Sequence of chain 1.A:
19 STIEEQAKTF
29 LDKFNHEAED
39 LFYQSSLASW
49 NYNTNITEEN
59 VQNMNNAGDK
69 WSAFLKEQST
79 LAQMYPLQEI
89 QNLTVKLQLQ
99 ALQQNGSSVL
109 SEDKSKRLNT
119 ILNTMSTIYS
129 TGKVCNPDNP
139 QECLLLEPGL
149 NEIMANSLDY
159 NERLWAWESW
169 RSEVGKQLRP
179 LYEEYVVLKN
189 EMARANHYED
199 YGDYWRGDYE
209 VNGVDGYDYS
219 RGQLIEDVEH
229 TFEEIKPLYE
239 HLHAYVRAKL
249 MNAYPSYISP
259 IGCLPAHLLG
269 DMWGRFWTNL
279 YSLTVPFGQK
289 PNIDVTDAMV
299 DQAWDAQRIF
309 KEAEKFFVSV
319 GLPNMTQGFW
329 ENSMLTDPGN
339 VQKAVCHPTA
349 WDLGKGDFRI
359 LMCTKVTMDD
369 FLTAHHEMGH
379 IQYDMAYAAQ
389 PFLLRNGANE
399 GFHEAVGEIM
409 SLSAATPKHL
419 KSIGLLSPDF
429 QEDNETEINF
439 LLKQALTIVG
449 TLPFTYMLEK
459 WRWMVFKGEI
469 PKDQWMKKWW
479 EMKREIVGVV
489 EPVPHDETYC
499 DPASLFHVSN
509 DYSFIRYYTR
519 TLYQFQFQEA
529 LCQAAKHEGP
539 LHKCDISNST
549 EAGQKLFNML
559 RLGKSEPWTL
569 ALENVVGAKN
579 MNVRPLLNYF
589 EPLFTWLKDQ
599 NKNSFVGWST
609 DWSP

Binding-site contacts:
Ligand atom C8 contacts residue SER545 of chain 1.A at 3.4 Å.
Ligand atom C4 contacts residue ASN546 of chain 1.A at 4.2 Å.
Ligand atom O7 contacts residue SER545 of chain 1.A at 4.4 Å.
Ligand atom C7 contacts residue SER420 of chain 1.A at 3.3 Å.
Ligand atom C3 contacts residue ASN546 of chain 1.A at 3.8 Å.
Ligand atom O5 contacts residue ASN546 of chain 1.A at 2.4 Å (h-bond).
Ligand atom C1 contacts residue ASN546 of chain 1.A at 1.4 Å.
Ligand atom N2 contacts residue SER420 of chain 1.A at 3.0 Å (h-bond).
Ligand atom C3 contacts residue SER420 of chain 1.A at 3.5 Å.
Ligand atom O3 contacts residue SER420 of chain 1.A at 2.6 Å (h-bond).
Ligand atom O7 contacts residue ASN546 of chain 1.A at 3.0 Å (h-bond).
Ligand atom C8 contacts residue ASP543 of chain 1.A at 3.8 Å.
Ligand atom C5 contacts residue ASN546 of chain 1.A at 3.7 Å.
Ligand atom C7 contacts residue ASN546 of chain 1.A at 3.2 Å.
Ligand atom C7 contacts residue SER545 of chain 1.A at 3.8 Å.
Ligand atom C2 contacts residue SER420 of chain 1.A at 3.7 Å.
Ligand atom C8 contacts residue ASN546 of chain 1.A at 4.3 Å.
Ligand atom N2 contacts residue SER545 of chain 1.A at 4.0 Å.
Ligand atom N2 contacts residue ASN546 of chain 1.A at 2.9 Å (h-bond).
Ligand atom C8 contacts residue HIS417 of chain 1.A at 3.9 Å.
Ligand atom O7 contacts residue SER420 of chain 1.A at 4.2 Å.
Ligand atom C2 contacts residue ASN546 of chain 1.A at 2.5 Å.
Ligand atom C8 contacts residue SER420 of chain 1.A at 3.4 Å.

A small-molecule ligand and the protein it binds are described below.
Small molecule (SMILES): CC(=O)N[C@@H]1[C@@H](O)[C@H](O)[C@@H](CO)O[C@H]1O